Binding-site contacts:
Ligand atom C6 contacts residue ARG194 of chain 1.A at 3.8 Å.
Ligand atom O6 contacts residue TRP193 of chain 1.A at 3.0 Å (h-bond).
Ligand atom O6 contacts residue LYS191 of chain 1.A at 4.1 Å.
Ligand atom C6 contacts residue HIS190 of chain 1.A at 3.6 Å.
Ligand atom O5 contacts residue LYS191 of chain 1.A at 3.6 Å.
Ligand atom C1 contacts residue ASP277 of chain 2.B at 4.2 Å.
Ligand atom C4 contacts residue TRP193 of chain 1.A at 3.9 Å (hydrophobic).
Ligand atom C2 contacts residue TRP193 of chain 1.A at 3.8 Å (hydrophobic).
Ligand atom C5 contacts residue ASP192 of chain 1.A at 4.2 Å.
Ligand atom O2 contacts residue ASP277 of chain 2.B at 2.8 Å (salt-bridge).
Ligand atom O2 contacts residue TRP193 of chain 1.A at 4.3 Å.
Ligand atom C1 contacts residue TRP193 of chain 1.A at 3.7 Å (hydrophobic).
Ligand atom C1 contacts residue ASP192 of chain 1.A at 4.1 Å.
Ligand atom C5 contacts residue TRP193 of chain 1.A at 4.0 Å (hydrophobic).
Ligand atom O5 contacts residue ASP277 of chain 2.B at 4.3 Å.
Ligand atom C1 contacts residue LYS191 of chain 1.A at 3.5 Å.
Ligand atom O6 contacts residue ASP192 of chain 1.A at 3.7 Å.
Ligand atom O1 contacts residue ASP277 of chain 2.B at 4.4 Å.
Ligand atom C5 contacts residue ASP277 of chain 2.B at 3.8 Å.
Ligand atom O5 contacts residue TRP193 of chain 1.A at 3.0 Å (h-bond).
Ligand atom O5 contacts residue ASP192 of chain 1.A at 3.3 Å.
Ligand atom O5 contacts residue HIS190 of chain 1.A at 3.8 Å.
Ligand atom C6 contacts residue ASP277 of chain 2.B at 3.8 Å.
Ligand atom C6 contacts residue ASP192 of chain 1.A at 3.2 Å.
Ligand atom C6 contacts residue TRP193 of chain 1.A at 3.6 Å (hydrophobic).
Ligand atom C2 contacts residue LYS191 of chain 1.A at 3.3 Å.
Ligand atom O2 contacts residue LYS191 of chain 1.A at 4.0 Å.
Ligand atom C2 contacts residue ASP277 of chain 2.B at 3.7 Å.
Ligand atom O3 contacts residue TRP193 of chain 1.A at 4.4 Å.
Ligand atom O6 contacts residue ASP277 of chain 2.B at 3.0 Å (salt-bridge).
Ligand atom O6 contacts residue HIS190 of chain 1.A at 2.7 Å (h-bond).
Ligand atom O6 contacts residue ARG194 of chain 1.A at 2.8 Å (salt-bridge).
Ligand atom C3 contacts residue LYS191 of chain 1.A at 4.5 Å.
Ligand atom C5 contacts residue HIS190 of chain 1.A at 4.3 Å.

Sequence of chain 2.B:
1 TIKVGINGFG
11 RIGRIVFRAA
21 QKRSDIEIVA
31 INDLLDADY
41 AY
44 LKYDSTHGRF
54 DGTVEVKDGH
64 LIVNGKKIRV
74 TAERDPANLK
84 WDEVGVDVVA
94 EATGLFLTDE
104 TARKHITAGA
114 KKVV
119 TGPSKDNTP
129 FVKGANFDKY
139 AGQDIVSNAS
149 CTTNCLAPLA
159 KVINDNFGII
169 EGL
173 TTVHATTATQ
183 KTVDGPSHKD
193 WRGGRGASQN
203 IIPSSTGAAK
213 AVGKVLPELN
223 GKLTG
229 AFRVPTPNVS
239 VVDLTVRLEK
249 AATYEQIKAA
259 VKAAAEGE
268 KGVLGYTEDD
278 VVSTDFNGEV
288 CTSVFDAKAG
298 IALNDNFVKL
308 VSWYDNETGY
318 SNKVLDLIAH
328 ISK

Sequence of chain 1.A:
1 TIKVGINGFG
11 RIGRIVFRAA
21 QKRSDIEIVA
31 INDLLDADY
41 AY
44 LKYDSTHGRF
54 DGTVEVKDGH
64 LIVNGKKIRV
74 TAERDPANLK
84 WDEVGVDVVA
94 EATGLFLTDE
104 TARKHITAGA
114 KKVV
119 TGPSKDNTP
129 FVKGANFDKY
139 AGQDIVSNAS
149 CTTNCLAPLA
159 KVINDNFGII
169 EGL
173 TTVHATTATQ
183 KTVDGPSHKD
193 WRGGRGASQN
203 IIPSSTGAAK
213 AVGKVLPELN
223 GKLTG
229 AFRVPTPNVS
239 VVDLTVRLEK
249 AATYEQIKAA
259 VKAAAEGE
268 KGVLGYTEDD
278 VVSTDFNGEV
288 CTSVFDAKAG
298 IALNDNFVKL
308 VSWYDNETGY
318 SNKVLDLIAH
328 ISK

The small molecule below binds the protein below.
Small molecule (SMILES): OC[C@H]1O[C@H](O[C@H]2O[C@H](CO)[C@@H](O)[C@H](O)[C@H]2O)[C@H](O)[C@@H](O)[C@@H]1O